The small molecule below binds the protein below.
Small molecule (SMILES): CC(=O)N[C@H]1CO[C@H](CO[C@@H]2O[C@@H](C)[C@H](O)[C@@H](O)[C@@H]2O)[C@@H](O)[C@@H]1O

Binding-site contacts:
Ligand atom C1 contacts residue ASN100 of chain 1.L at 1.5 Å.
Ligand atom N2 contacts residue ASN100 of chain 1.L at 3.0 Å (h-bond).
Ligand atom C3 contacts residue TRP103 of chain 1.L at 4.1 Å (hydrophobic).
Ligand atom O2 contacts residue ASN100 of chain 1.L at 4.0 Å.
Ligand atom C3 contacts residue ASN100 of chain 1.L at 3.9 Å.
Ligand atom C3 contacts residue SER102 of chain 1.L at 4.1 Å.
Ligand atom O4 contacts residue TYR127 of chain 1.L at 3.4 Å.
Ligand atom O5 contacts residue ASN100 of chain 1.L at 2.4 Å (h-bond).
Ligand atom O6 contacts residue SER102 of chain 1.L at 3.6 Å (h-bond).
Ligand atom C3 contacts residue ILE130 of chain 1.L at 4.4 Å (hydrophobic).
Ligand atom C2 contacts residue ASN100 of chain 1.L at 2.5 Å.
Ligand atom O2 contacts residue SER102 of chain 1.L at 4.4 Å.
Ligand atom C6 contacts residue SER102 of chain 1.L at 4.1 Å.
Ligand atom O3 contacts residue TRP103 of chain 1.L at 3.2 Å (h-bond).
Ligand atom O5 contacts residue SER102 of chain 1.L at 3.1 Å (h-bond).
Ligand atom C4 contacts residue ASN100 of chain 1.L at 4.3 Å.
Ligand atom O3 contacts residue ILE130 of chain 1.L at 3.4 Å.
Ligand atom C8 contacts residue ASN100 of chain 1.L at 4.5 Å.
Ligand atom C7 contacts residue ASN100 of chain 1.L at 3.3 Å.
Ligand atom C5 contacts residue ASN100 of chain 1.L at 3.8 Å.
Ligand atom O4 contacts residue ILE130 of chain 1.L at 4.0 Å.
Ligand atom C1 contacts residue SER102 of chain 1.L at 3.9 Å.
Ligand atom C4 contacts residue ILE130 of chain 1.L at 4.3 Å (hydrophobic).
Ligand atom O7 contacts residue ASN100 of chain 1.L at 3.3 Å (h-bond).
Ligand atom C5 contacts residue SER102 of chain 1.L at 4.2 Å.

Sequence of chain 1.L:
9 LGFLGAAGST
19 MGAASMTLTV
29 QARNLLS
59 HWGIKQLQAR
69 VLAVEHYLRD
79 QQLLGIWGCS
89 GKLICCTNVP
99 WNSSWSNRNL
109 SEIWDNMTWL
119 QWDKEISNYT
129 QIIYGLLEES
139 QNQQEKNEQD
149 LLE